The small molecule below binds the protein below.
Small molecule (SMILES): Cc1cnc(Nc2cc(F)c(C3CCN(C)CC3)c(F)c2)nc1Nc1ccc(F)c(N2CCCS2(=O)=O)c1

Binding-site contacts:
Ligand atom N35 contacts residue LEU108 of chain 1.A at 2.8 Å (h-bond).
Ligand atom C12 contacts residue GLY111 of chain 1.A at 3.5 Å.
Ligand atom N17 contacts residue LEU159 of chain 1.A at 3.8 Å.
Ligand atom C32 contacts residue ALA56 of chain 1.A at 3.6 Å (hydrophobic).
Ligand atom C37 contacts residue GLY111 of chain 1.A at 3.6 Å.
Ligand atom C27 contacts residue LYS33 of chain 1.A at 3.8 Å.
Ligand atom C03 contacts residue ASP115 of chain 1.A at 3.4 Å.
Ligand atom C34 contacts residue GLU106 of chain 1.A at 3.0 Å.
Ligand atom C28 contacts residue GLY34 of chain 1.A at 3.4 Å.
Ligand atom C23 contacts residue VAL39 of chain 1.A at 3.9 Å (hydrophobic).
Ligand atom C12 contacts residue LEU108 of chain 1.A at 3.5 Å (hydrophobic).
Ligand atom C21 contacts residue GLY32 of chain 1.A at 3.9 Å.
Ligand atom O31 contacts residue ARG156 of chain 1.A at 3.8 Å.
Ligand atom N15 contacts residue LEU159 of chain 1.A at 3.6 Å.
Ligand atom C36 contacts residue GLY111 of chain 1.A at 3.4 Å.
Ligand atom C33 contacts residue GLU106 of chain 1.A at 3.9 Å.
Ligand atom C24 contacts residue VAL39 of chain 1.A at 3.6 Å (hydrophobic).
Ligand atom O30 contacts residue ASP170 of chain 1.A at 3.1 Å.
Ligand atom C11 contacts residue GLY111 of chain 1.A at 3.8 Å.
Ligand atom C26 contacts residue VAL39 of chain 1.A at 3.5 Å (hydrophobic).
Ligand atom C34 contacts residue ALA56 of chain 1.A at 3.6 Å (hydrophobic).
Ligand atom C27 contacts residue GLY34 of chain 1.A at 3.1 Å.
Ligand atom C33 contacts residue MET105 of chain 1.A at 3.7 Å (hydrophobic).
Ligand atom N13 contacts residue LEU108 of chain 1.A at 2.7 Å (h-bond).
Ligand atom C33 contacts residue ALA56 of chain 1.A at 3.8 Å (hydrophobic).
Ligand atom C32 contacts residue LEU159 of chain 1.A at 3.6 Å (hydrophobic).
Ligand atom C32 contacts residue GLU106 of chain 1.A at 3.9 Å.
Ligand atom O30 contacts residue ASN157 of chain 1.A at 3.9 Å.
Ligand atom C16 contacts residue LEU159 of chain 1.A at 3.6 Å (hydrophobic).
Ligand atom C36 contacts residue LEU108 of chain 1.A at 3.4 Å (hydrophobic).
Ligand atom F10 contacts residue LEU31 of chain 1.A at 3.1 Å.
Ligand atom O31 contacts residue ASN157 of chain 1.A at 3.6 Å.
Ligand atom C34 contacts residue TYR107 of chain 1.A at 3.7 Å (hydrophobic).
Ligand atom F22 contacts residue GLY32 of chain 1.A at 3.1 Å.
Ligand atom N13 contacts residue TYR107 of chain 1.A at 3.6 Å.
Ligand atom N35 contacts residue TYR107 of chain 1.A at 3.6 Å.
Ligand atom C14 contacts residue LEU108 of chain 1.A at 3.6 Å (hydrophobic).
Ligand atom C36 contacts residue TYR107 of chain 1.A at 3.7 Å (hydrophobic).
Ligand atom C34 contacts residue LEU108 of chain 1.A at 3.4 Å (hydrophobic).
Ligand atom C08 contacts residue GLY111 of chain 1.A at 3.9 Å.

Sequence of chain 1.A:
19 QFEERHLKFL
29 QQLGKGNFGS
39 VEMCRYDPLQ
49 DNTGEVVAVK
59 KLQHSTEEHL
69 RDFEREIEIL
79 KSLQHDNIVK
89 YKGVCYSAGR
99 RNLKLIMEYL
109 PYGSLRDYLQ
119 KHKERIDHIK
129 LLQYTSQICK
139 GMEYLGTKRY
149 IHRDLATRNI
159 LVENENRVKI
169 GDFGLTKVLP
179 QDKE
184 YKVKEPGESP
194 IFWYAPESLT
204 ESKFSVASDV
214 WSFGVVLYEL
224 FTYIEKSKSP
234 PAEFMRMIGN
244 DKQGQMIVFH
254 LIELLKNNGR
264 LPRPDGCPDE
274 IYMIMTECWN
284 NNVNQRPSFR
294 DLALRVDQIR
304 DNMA